Sequence of chain 58.I:
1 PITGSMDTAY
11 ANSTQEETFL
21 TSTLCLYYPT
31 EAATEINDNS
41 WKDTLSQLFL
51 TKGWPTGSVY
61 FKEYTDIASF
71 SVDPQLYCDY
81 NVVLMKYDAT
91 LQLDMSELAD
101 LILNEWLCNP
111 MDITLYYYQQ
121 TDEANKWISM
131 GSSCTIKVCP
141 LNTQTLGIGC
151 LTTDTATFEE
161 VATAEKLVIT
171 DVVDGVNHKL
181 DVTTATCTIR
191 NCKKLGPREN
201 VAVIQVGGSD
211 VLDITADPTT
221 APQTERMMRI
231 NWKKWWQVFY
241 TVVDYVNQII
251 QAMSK

Binding-site contacts:
Ligand atom O5 contacts residue ASN12 of chain 58.I at 2.6 Å (h-bond).
Ligand atom O7 contacts residue ASN12 of chain 58.I at 3.7 Å.
Ligand atom C5 contacts residue ASN12 of chain 58.I at 4.0 Å.
Ligand atom N2 contacts residue ASN12 of chain 58.I at 3.8 Å.
Ligand atom C7 contacts residue ASN12 of chain 58.I at 3.9 Å.
Ligand atom C1 contacts residue ASN12 of chain 58.I at 2.1 Å.
Ligand atom C2 contacts residue ASN12 of chain 58.I at 3.2 Å.

The small molecule below binds the protein below.
Small molecule (SMILES): CC(=O)N[C@H]1[C@H](O[C@H]2[C@H](O)[C@@H](NC(C)=O)CO[C@@H]2CO)O[C@H](CO)[C@@H](O)[C@@H]1O